Sequence of chain 1.E:
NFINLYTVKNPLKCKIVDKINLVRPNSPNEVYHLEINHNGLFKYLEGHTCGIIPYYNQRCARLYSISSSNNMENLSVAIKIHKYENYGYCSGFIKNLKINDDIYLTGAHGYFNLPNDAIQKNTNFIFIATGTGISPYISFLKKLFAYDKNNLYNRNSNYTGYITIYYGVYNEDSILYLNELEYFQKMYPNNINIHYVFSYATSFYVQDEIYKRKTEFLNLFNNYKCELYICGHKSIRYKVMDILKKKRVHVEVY

Binding-site contacts:
Ligand atom C8 contacts residue HIS286 of chain 1.E at 3.2 Å.
Ligand atom O2P contacts residue LYS287 of chain 1.F at 2.8 Å (salt-bridge).
Ligand atom N1 contacts residue SER288 of chain 1.E at 3.6 Å.
Ligand atom N6 contacts residue A2P1 of chain 1.S at 2.8 Å (h-bond).
Ligand atom N1 contacts residue GLN260 of chain 1.E at 3.1 Å (h-bond).
Ligand atom P2 contacts residue LYS287 of chain 1.F at 3.5 Å.
Ligand atom P2 contacts residue LYS119 of chain 1.E at 3.4 Å.
Ligand atom O2' contacts residue TYR258 of chain 1.E at 3.3 Å.
Ligand atom N3 contacts residue TYR258 of chain 1.E at 3.4 Å.
Ligand atom P2 contacts residue HIS286 of chain 1.E at 3.6 Å.
Ligand atom C5' contacts residue GLY179 of chain 1.E at 3.6 Å.
Ligand atom O4' contacts residue THR178 of chain 1.E at 3.6 Å.
Ligand atom O2P contacts residue SER288 of chain 1.F at 3.1 Å (h-bond).
Ligand atom C2 contacts residue GLN260 of chain 1.E at 3.1 Å.
Ligand atom O3P contacts residue TYR218 of chain 1.E at 3.5 Å.
Ligand atom O3' contacts residue SER247 of chain 1.E at 2.7 Å (h-bond).
Ligand atom C4 contacts residue HIS286 of chain 1.E at 3.5 Å.
Ligand atom N6 contacts residue SER288 of chain 1.E at 2.8 Å (h-bond).
Ligand atom C5 contacts residue HIS286 of chain 1.E at 3.6 Å.
Ligand atom C4' contacts residue GLY216 of chain 1.E at 3.5 Å.
Ligand atom N9 contacts residue HIS286 of chain 1.E at 3.4 Å (h-bond).
Ligand atom N7 contacts residue A2P1 of chain 1.S at 3.2 Å (h-bond).
Ligand atom O4' contacts residue HIS286 of chain 1.E at 3.6 Å.
Ligand atom C2 contacts residue TYR258 of chain 1.E at 3.7 Å (hydrophobic).
Ligand atom O2' contacts residue SER247 of chain 1.E at 3.1 Å (h-bond).
Ligand atom O3' contacts residue TYR218 of chain 1.E at 3.3 Å (h-bond).
Ligand atom C4 contacts residue TYR258 of chain 1.E at 3.4 Å (hydrophobic).
Ligand atom O5P contacts residue LYS119 of chain 1.E at 2.7 Å (salt-bridge).
Ligand atom O4P contacts residue LYS287 of chain 1.F at 2.9 Å (salt-bridge).
Ligand atom N6 contacts residue TYR258 of chain 1.F at 3.7 Å.
Ligand atom N9 contacts residue TYR258 of chain 1.E at 3.4 Å.
Ligand atom O3' contacts residue VAL217 of chain 1.E at 3.1 Å.
Ligand atom O3P contacts residue SER247 of chain 1.E at 2.7 Å (h-bond).
Ligand atom N7 contacts residue HIS286 of chain 1.E at 3.4 Å.
Ligand atom P1 contacts residue SER247 of chain 1.E at 3.5 Å.
Ligand atom O1P contacts residue TYR258 of chain 1.E at 2.8 Å (h-bond).
Ligand atom O4P contacts residue HIS286 of chain 1.E at 2.9 Å (h-bond).
Ligand atom O5P contacts residue LYS287 of chain 1.F at 3.2 Å (salt-bridge).
Ligand atom O5' contacts residue HIS286 of chain 1.E at 3.1 Å (h-bond).
Ligand atom O6P contacts residue LYS119 of chain 1.E at 3.5 Å (salt-bridge).

Sequence of chain 1.F:
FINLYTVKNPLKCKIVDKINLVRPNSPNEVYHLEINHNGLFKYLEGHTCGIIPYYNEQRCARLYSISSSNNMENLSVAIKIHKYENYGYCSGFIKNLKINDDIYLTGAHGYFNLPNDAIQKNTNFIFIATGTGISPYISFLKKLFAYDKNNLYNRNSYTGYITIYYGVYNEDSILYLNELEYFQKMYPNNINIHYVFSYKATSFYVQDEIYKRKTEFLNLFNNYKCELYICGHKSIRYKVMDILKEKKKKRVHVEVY

The small molecule below binds the protein below.
Small molecule (SMILES): Nc1ncnc2c1ncn2[C@@H]1O[C@H](COP(=O)(O)O)[C@@H](O)[C@H]1OP(=O)(O)O